Sequence of chain 1.O:
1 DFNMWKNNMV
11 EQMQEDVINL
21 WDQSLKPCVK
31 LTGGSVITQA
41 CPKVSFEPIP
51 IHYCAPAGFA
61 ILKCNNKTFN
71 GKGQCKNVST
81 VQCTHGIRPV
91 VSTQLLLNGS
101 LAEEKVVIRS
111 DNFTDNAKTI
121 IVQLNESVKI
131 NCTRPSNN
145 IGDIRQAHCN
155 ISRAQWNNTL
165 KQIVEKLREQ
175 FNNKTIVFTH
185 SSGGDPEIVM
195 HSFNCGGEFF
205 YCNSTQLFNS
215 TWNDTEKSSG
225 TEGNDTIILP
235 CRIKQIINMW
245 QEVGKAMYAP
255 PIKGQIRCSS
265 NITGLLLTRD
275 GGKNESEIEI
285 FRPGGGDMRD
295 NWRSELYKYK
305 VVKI

Binding-site contacts:
Ligand atom O7 contacts residue ASN131 of chain 1.O at 4.5 Å.
Ligand atom C8 contacts residue ASN131 of chain 1.O at 3.9 Å.
Ligand atom C1 contacts residue ASN131 of chain 1.O at 1.5 Å.
Ligand atom C6 contacts residue ASN131 of chain 1.O at 4.0 Å.
Ligand atom N2 contacts residue ASN131 of chain 1.O at 3.2 Å (h-bond).
Ligand atom C5 contacts residue ASN131 of chain 1.O at 3.5 Å.
Ligand atom C4 contacts residue ASN131 of chain 1.O at 4.3 Å.
Ligand atom C7 contacts residue ASN131 of chain 1.O at 3.7 Å.
Ligand atom C8 contacts residue ASN154 of chain 1.O at 3.6 Å.
Ligand atom C2 contacts residue ASN131 of chain 1.O at 2.8 Å.
Ligand atom C6 contacts residue SER263 of chain 1.O at 3.8 Å.
Ligand atom C8 contacts residue ILE155 of chain 1.O at 3.9 Å (hydrophobic).
Ligand atom O5 contacts residue SER263 of chain 1.O at 3.9 Å.
Ligand atom C1 contacts residue LYS129 of chain 1.O at 4.4 Å.
Ligand atom C5 contacts residue SER263 of chain 1.O at 4.4 Å.
Ligand atom O4 contacts residue LYS129 of chain 1.O at 4.2 Å.
Ligand atom C3 contacts residue ASN131 of chain 1.O at 4.0 Å.
Ligand atom C5 contacts residue LYS129 of chain 1.O at 4.0 Å.
Ligand atom C8 contacts residue THR230 of chain 1.O at 4.4 Å.
Ligand atom C8 contacts residue SER156 of chain 1.O at 3.9 Å.
Ligand atom O5 contacts residue ASN131 of chain 1.O at 2.2 Å (h-bond).

A protein and the small-molecule ligand that binds it are described below.
Small molecule (SMILES): CC(=O)N[C@H]1[C@H](O[C@H]2[C@H](O)[C@@H](NC(C)=O)CO[C@@H]2CO)O[C@H](CO)[C@@H](O)[C@@H]1O